This protein binds this small molecule.
Small molecule (SMILES): CC(=O)N[C@@H]1[C@@H](O)[C@H](O)[C@@H](CO)O[C@H]1O

Sequence of chain 1.I:
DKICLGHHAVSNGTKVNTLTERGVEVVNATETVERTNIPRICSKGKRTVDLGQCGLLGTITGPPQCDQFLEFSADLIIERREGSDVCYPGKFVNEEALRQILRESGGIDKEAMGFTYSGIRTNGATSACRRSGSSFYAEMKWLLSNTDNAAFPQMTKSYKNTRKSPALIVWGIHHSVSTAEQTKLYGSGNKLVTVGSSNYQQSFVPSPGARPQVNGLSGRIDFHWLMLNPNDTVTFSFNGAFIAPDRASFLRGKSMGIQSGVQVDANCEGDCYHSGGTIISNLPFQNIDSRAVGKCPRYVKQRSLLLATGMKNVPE

Sequence of chain 1.K:
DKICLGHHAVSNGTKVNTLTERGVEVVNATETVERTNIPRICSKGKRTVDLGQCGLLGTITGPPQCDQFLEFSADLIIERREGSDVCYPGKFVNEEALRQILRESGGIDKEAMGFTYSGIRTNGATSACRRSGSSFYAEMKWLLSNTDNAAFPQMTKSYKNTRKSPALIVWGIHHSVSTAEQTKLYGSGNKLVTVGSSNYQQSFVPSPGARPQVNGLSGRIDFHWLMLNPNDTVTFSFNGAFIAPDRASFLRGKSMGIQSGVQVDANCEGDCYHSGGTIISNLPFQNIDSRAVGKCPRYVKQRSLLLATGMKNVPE

Sequence of chain 1.J:
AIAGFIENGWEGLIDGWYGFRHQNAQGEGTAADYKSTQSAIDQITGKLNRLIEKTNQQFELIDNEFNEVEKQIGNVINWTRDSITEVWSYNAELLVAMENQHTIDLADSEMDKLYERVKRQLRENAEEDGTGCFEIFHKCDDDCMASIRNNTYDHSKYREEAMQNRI

Binding-site contacts:
Ligand atom C1 contacts residue ASN82 of chain 1.J at 1.5 Å.
Ligand atom N2 contacts residue ASN82 of chain 1.J at 3.1 Å (h-bond).
Ligand atom C4 contacts residue ASN82 of chain 1.J at 4.3 Å.
Ligand atom O3 contacts residue GLU72 of chain 1.J at 4.0 Å.
Ligand atom O7 contacts residue ASN82 of chain 1.J at 4.2 Å.
Ligand atom O7 contacts residue ASN79 of chain 1.J at 3.1 Å (h-bond).
Ligand atom O6 contacts residue ARG295 of chain 1.I at 4.1 Å.
Ligand atom C8 contacts residue ASN79 of chain 1.J at 2.8 Å.
Ligand atom N2 contacts residue ASN79 of chain 1.J at 4.1 Å.
Ligand atom C2 contacts residue ASN82 of chain 1.J at 2.6 Å.
Ligand atom O5 contacts residue ASN82 of chain 1.J at 2.3 Å (h-bond).
Ligand atom C3 contacts residue ASN82 of chain 1.J at 3.9 Å.
Ligand atom C8 contacts residue GLU72 of chain 1.J at 4.1 Å.
Ligand atom C8 contacts residue LYS75 of chain 1.J at 3.8 Å.
Ligand atom C5 contacts residue ASN82 of chain 1.J at 3.7 Å.
Ligand atom C7 contacts residue ASN79 of chain 1.J at 3.1 Å.
Ligand atom N2 contacts residue GLU72 of chain 1.J at 4.1 Å.
Ligand atom O7 contacts residue GLU108 of chain 1.K at 3.6 Å (salt-bridge).
Ligand atom C7 contacts residue ASN82 of chain 1.J at 3.9 Å.